Sequence of chain 1.M:
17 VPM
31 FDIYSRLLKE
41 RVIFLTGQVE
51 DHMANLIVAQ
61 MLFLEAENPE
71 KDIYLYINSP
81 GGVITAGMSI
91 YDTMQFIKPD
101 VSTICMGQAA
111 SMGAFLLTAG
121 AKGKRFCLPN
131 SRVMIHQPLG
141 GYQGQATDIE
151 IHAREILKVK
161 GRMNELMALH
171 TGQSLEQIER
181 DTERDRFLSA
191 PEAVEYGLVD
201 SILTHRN

Sequence of chain 1.N:
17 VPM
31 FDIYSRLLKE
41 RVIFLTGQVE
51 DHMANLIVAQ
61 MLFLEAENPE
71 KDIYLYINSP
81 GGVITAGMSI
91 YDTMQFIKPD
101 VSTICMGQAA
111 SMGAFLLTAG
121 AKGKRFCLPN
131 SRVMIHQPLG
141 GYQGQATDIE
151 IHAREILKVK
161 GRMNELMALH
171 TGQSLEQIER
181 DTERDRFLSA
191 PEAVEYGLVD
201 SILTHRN

Binding-site contacts:
Ligand atom CBA contacts residue GLU40 of chain 1.M at 3.3 Å.
Ligand atom FAB contacts residue LEU203 of chain 1.M at 3.9 Å.
Ligand atom CAN contacts residue ILE104 of chain 1.M at 3.9 Å (hydrophobic).
Ligand atom CAQ contacts residue VAL42 of chain 1.M at 3.7 Å (hydrophobic).
Ligand atom CBA contacts residue ALA66 of chain 1.N at 3.4 Å (hydrophobic).
Ligand atom CLB contacts residue LEU37 of chain 1.M at 3.4 Å.
Ligand atom CAC contacts residue PHE126 of chain 1.M at 4.0 Å (hydrophobic).
Ligand atom CAN contacts residue TYR76 of chain 1.M at 3.3 Å (hydrophobic).
Ligand atom OAM contacts residue TYR76 of chain 1.M at 3.5 Å (h-bond).
Ligand atom CAY contacts residue GLU40 of chain 1.M at 3.0 Å.
Ligand atom CAW contacts residue ALA66 of chain 1.N at 3.5 Å (hydrophobic).
Ligand atom CAY contacts residue ALA66 of chain 1.N at 3.3 Å (hydrophobic).
Ligand atom CAT contacts residue VAL42 of chain 1.M at 3.7 Å (hydrophobic).
Ligand atom CAJ contacts residue ARG206 of chain 1.M at 3.9 Å.
Ligand atom CAH contacts residue ILE104 of chain 1.M at 4.0 Å (hydrophobic).
Ligand atom CAQ contacts residue TYR76 of chain 1.M at 3.9 Å (hydrophobic).
Ligand atom CAW contacts residue GLU40 of chain 1.M at 3.0 Å.
Ligand atom CAX contacts residue GLU40 of chain 1.M at 2.9 Å.
Ligand atom OAK contacts residue ARG206 of chain 1.M at 2.2 Å (salt-bridge).
Ligand atom CLB contacts residue PHE63 of chain 1.N at 3.9 Å.
Ligand atom OAM contacts residue PHE96 of chain 1.N at 3.8 Å.
Ligand atom CBA contacts residue ARG36 of chain 1.M at 3.3 Å.
Ligand atom OAM contacts residue ARG206 of chain 1.M at 2.8 Å (salt-bridge).
Ligand atom SAV contacts residue LEU62 of chain 1.N at 3.6 Å.
Ligand atom SAL contacts residue ARG206 of chain 1.M at 3.0 Å (salt-bridge).
Ligand atom CLB contacts residue ARG36 of chain 1.M at 3.6 Å.
Ligand atom FAB contacts residue PHE126 of chain 1.M at 2.9 Å.
Ligand atom CAX contacts residue ALA66 of chain 1.N at 3.5 Å (hydrophobic).
Ligand atom CAG contacts residue LEU203 of chain 1.M at 3.9 Å (hydrophobic).
Ligand atom SAV contacts residue LEU37 of chain 1.M at 3.5 Å.
Ligand atom NAS contacts residue VAL42 of chain 1.M at 3.6 Å.
Ligand atom CAZ contacts residue GLU40 of chain 1.M at 3.4 Å.
Ligand atom FAD contacts residue PHE126 of chain 1.M at 3.9 Å.
Ligand atom CBB contacts residue ALA66 of chain 1.N at 3.2 Å (hydrophobic).
Ligand atom OAR contacts residue VAL42 of chain 1.M at 3.9 Å.
Ligand atom CAN contacts residue TYR74 of chain 1.M at 3.5 Å (hydrophobic).
Ligand atom CAZ contacts residue ALA66 of chain 1.N at 3.2 Å (hydrophobic).
Ligand atom CAP contacts residue TYR74 of chain 1.M at 3.5 Å (hydrophobic).
Ligand atom CBB contacts residue GLU40 of chain 1.M at 3.5 Å.
Ligand atom OAR contacts residue TYR76 of chain 1.M at 3.1 Å (h-bond).

This small molecule binds to this protein.
Small molecule (SMILES): CC(C)(C(=O)NCCSc1ccccc1Cl)S(=O)(=O)c1ccc(C(F)(F)F)cn1